Sequence of chain 1.D:
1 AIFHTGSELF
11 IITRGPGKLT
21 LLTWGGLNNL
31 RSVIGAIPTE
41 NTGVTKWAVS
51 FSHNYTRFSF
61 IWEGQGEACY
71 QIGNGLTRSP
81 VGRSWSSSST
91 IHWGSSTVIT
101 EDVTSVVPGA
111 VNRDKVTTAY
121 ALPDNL

Sequence of chain 1.C:
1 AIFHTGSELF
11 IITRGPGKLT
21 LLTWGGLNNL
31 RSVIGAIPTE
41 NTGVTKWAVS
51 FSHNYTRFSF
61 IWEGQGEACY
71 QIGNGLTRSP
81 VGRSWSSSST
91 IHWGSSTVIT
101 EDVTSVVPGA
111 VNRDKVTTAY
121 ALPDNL

This protein binds this small molecule.
Small molecule (SMILES): CC(=O)N[C@@H]1[C@@H](O[C@@H]2O[C@H](CO)[C@H](O)[C@H](O)[C@H]2O[C@@H]2O[C@@H](C)[C@@H](O)[C@@H](O)[C@@H]2O)[C@H](O)[C@@H](CO)O[C@H]1O

Binding-site contacts:
Ligand atom O4 contacts residue HIS53 of chain 1.C at 3.3 Å.
Ligand atom C4 contacts residue HIS53 of chain 1.C at 4.2 Å.
Ligand atom C7 contacts residue TRP93 of chain 1.C at 3.9 Å (hydrophobic).
Ligand atom O2 contacts residue VAL111 of chain 1.D at 4.0 Å.
Ligand atom C2 contacts residue ARG113 of chain 1.D at 3.9 Å.
Ligand atom O2 contacts residue ARG113 of chain 1.D at 3.1 Å (salt-bridge).
Ligand atom C2 contacts residue SO41 of chain 1.X at 4.2 Å.
Ligand atom O4 contacts residue LEU27 of chain 1.C at 4.1 Å.
Ligand atom C1 contacts residue SO41 of chain 1.X at 3.9 Å.
Ligand atom C4 contacts residue SO41 of chain 1.X at 3.9 Å.
Ligand atom O1 contacts residue TRP93 of chain 1.C at 3.7 Å.
Ligand atom C6 contacts residue TRP93 of chain 1.C at 3.9 Å (hydrophobic).
Ligand atom C3 contacts residue ARG113 of chain 1.D at 3.7 Å.
Ligand atom O3 contacts residue HIS53 of chain 1.C at 2.6 Å (h-bond).
Ligand atom C2 contacts residue LEU27 of chain 1.C at 3.8 Å (hydrophobic).
Ligand atom C4 contacts residue TRP93 of chain 1.C at 4.1 Å (hydrophobic).
Ligand atom C8 contacts residue ARG113 of chain 1.D at 3.6 Å.
Ligand atom C1 contacts residue LEU27 of chain 1.C at 4.2 Å (hydrophobic).
Ligand atom C5 contacts residue ASN54 of chain 1.C at 4.1 Å.
Ligand atom C2 contacts residue ASN54 of chain 1.C at 3.8 Å.
Ligand atom C2 contacts residue ARG113 of chain 1.D at 3.8 Å.
Ligand atom C3 contacts residue HIS53 of chain 1.C at 3.7 Å.
Ligand atom C1 contacts residue ASN54 of chain 1.C at 3.5 Å.
Ligand atom O2 contacts residue ARG113 of chain 1.D at 3.0 Å (salt-bridge).
Ligand atom C6 contacts residue TYR55 of chain 1.C at 3.7 Å (hydrophobic).
Ligand atom O3 contacts residue LEU27 of chain 1.C at 3.8 Å.
Ligand atom C4 contacts residue ASN54 of chain 1.C at 4.0 Å.
Ligand atom O7 contacts residue TRP93 of chain 1.C at 2.8 Å (h-bond).
Ligand atom O5 contacts residue LEU27 of chain 1.C at 3.6 Å.
Ligand atom C3 contacts residue SO41 of chain 1.X at 3.6 Å.
Ligand atom C5 contacts residue SO41 of chain 1.X at 3.7 Å.
Ligand atom O3 contacts residue ARG113 of chain 1.D at 3.3 Å (salt-bridge).
Ligand atom C1 contacts residue ARG113 of chain 1.D at 4.0 Å.
Ligand atom O5 contacts residue ASN54 of chain 1.C at 3.4 Å.
Ligand atom C2 contacts residue HIS53 of chain 1.C at 4.1 Å.
Ligand atom C6 contacts residue ASN54 of chain 1.C at 4.1 Å.
Ligand atom C3 contacts residue ARG113 of chain 1.D at 3.5 Å.
Ligand atom O6 contacts residue THR56 of chain 1.C at 3.7 Å.
Ligand atom O4 contacts residue ASN54 of chain 1.C at 2.8 Å (h-bond).
Ligand atom O3 contacts residue ARG113 of chain 1.D at 4.1 Å.